Sequence of chain 1.T:
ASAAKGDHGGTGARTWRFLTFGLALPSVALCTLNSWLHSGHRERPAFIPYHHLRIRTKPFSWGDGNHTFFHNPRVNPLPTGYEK

This protein binds this small molecule.
Small molecule (SMILES): CCCCCCCCCCO[C@@H]1O[C@H](CO)[C@@H](O[C@H]2O[C@H](CO)[C@@H](O)[C@H](O)[C@H]2O)[C@H](O)[C@H]1O

Binding-site contacts:
Ligand atom C4 contacts residue MET38 of chain 1.P at 3.9 Å (hydrophobic).
Ligand atom C25 contacts residue TRP32 of chain 1.P at 4.1 Å (hydrophobic).
Ligand atom O16 contacts residue MET38 of chain 1.P at 4.3 Å.
Ligand atom O5 contacts residue TRP62 of chain 1.T at 4.1 Å.
Ligand atom C40 contacts residue LEU29 of chain 1.P at 3.9 Å (hydrophobic).
Ligand atom C31 contacts residue PEK1 of chain 1.PE at 4.4 Å.
Ligand atom O5 contacts residue TRP32 of chain 1.P at 3.9 Å.
Ligand atom C4 contacts residue TRP62 of chain 1.T at 4.1 Å (hydrophobic).
Ligand atom O61 contacts residue SER61 of chain 1.T at 3.8 Å.
Ligand atom C6 contacts residue MET38 of chain 1.P at 3.9 Å (hydrophobic).
Ligand atom C19 contacts residue TRP32 of chain 1.P at 3.6 Å (hydrophobic).
Ligand atom O61 contacts residue TRP32 of chain 1.P at 4.2 Å.
Ligand atom C4 contacts residue TRP32 of chain 1.P at 4.3 Å (hydrophobic).
Ligand atom C34 contacts residue LEU45 of chain 1.P at 4.3 Å (hydrophobic).
Ligand atom C57 contacts residue MET38 of chain 1.P at 4.3 Å (hydrophobic).
Ligand atom C37 contacts residue PEK1 of chain 1.PE at 4.3 Å.
Ligand atom C19 contacts residue PHE69 of chain 1.T at 4.4 Å (hydrophobic).
Ligand atom C57 contacts residue TRP32 of chain 1.P at 3.4 Å (hydrophobic).
Ligand atom C18 contacts residue TRP32 of chain 1.P at 4.3 Å (hydrophobic).
Ligand atom C43 contacts residue PGV1 of chain 1.VD at 4.4 Å.
Ligand atom C57 contacts residue SER61 of chain 1.T at 3.2 Å.
Ligand atom O16 contacts residue TRP32 of chain 1.P at 4.4 Å.
Ligand atom C25 contacts residue PEK1 of chain 1.PE at 4.2 Å.
Ligand atom C18 contacts residue MET38 of chain 1.P at 3.5 Å (hydrophobic).
Ligand atom C43 contacts residue LEU29 of chain 1.P at 3.9 Å (hydrophobic).
Ligand atom C31 contacts residue LEU29 of chain 1.P at 4.2 Å (hydrophobic).
Ligand atom C40 contacts residue PEK1 of chain 1.PE at 3.7 Å.
Ligand atom O5 contacts residue MET38 of chain 1.P at 3.8 Å.
Ligand atom C57 contacts residue TRP62 of chain 1.T at 3.8 Å (hydrophobic).
Ligand atom C19 contacts residue MET38 of chain 1.P at 4.2 Å (hydrophobic).
Ligand atom O61 contacts residue TRP62 of chain 1.T at 4.4 Å.
Ligand atom O16 contacts residue PHE69 of chain 1.T at 3.9 Å.
Ligand atom C3 contacts residue TRP62 of chain 1.T at 3.8 Å (hydrophobic).

Sequence of chain 1.P:
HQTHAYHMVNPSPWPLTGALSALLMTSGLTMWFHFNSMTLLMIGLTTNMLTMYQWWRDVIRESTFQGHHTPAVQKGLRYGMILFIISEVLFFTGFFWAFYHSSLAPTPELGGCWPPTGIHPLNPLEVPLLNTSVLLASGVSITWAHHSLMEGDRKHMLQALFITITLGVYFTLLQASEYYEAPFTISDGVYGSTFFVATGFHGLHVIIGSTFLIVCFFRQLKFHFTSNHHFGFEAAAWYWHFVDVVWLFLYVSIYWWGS